The small molecule below binds the protein below.
Small molecule (SMILES): CC(=O)N[C@H]1[C@H](O[C@H]2[C@H](O)[C@@H](NC(C)=O)CO[C@@H]2CO)O[C@H](CO)[C@@H](O)[C@@H]1O

Binding-site contacts:
Ligand atom N2 contacts residue ASN47 of chain 29.F at 3.2 Å (h-bond).
Ligand atom C2 contacts residue ASN47 of chain 29.F at 2.6 Å.
Ligand atom C6 contacts residue ASN47 of chain 29.F at 4.0 Å.
Ligand atom C1 contacts residue ASN47 of chain 29.F at 1.4 Å.
Ligand atom C7 contacts residue ASN47 of chain 29.F at 3.8 Å.
Ligand atom O5 contacts residue ASN47 of chain 29.F at 2.2 Å (h-bond).
Ligand atom O7 contacts residue ASN47 of chain 29.F at 3.9 Å.
Ligand atom C4 contacts residue ASN47 of chain 29.F at 4.2 Å.
Ligand atom C5 contacts residue ASN47 of chain 29.F at 3.4 Å.
Ligand atom C3 contacts residue ASN47 of chain 29.F at 3.9 Å.

Sequence of chain 29.F:
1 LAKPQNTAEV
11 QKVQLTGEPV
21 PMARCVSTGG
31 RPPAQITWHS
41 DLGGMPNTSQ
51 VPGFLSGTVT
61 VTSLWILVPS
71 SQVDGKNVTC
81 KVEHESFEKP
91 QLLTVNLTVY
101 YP